Sequence of chain 1.A:
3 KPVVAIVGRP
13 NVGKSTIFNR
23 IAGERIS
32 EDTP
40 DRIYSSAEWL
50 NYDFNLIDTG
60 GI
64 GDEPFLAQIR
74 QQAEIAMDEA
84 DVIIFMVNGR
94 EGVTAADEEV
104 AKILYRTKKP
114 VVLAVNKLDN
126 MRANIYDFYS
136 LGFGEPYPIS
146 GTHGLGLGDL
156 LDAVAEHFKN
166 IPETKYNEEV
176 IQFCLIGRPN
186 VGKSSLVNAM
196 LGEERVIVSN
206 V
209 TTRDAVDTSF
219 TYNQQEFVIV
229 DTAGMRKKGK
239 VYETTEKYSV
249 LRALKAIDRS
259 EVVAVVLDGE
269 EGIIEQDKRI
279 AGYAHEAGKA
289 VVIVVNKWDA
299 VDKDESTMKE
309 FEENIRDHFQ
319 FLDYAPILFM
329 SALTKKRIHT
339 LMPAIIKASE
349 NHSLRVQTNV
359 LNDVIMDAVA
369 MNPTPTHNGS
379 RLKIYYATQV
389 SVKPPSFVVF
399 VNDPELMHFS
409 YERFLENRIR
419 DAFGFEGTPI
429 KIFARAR

Binding-site contacts:
Ligand atom PG contacts residue LYS236 of chain 1.A at 3.6 Å.
Ligand atom O1B contacts residue VAL186 of chain 1.A at 2.7 Å (h-bond).
Ligand atom O5' contacts residue GLY187 of chain 1.A at 3.2 Å (h-bond).
Ligand atom O1B contacts residue ASN185 of chain 1.A at 3.5 Å.
Ligand atom O2A contacts residue SER190 of chain 1.A at 2.5 Å (h-bond).
Ligand atom PA contacts residue SER189 of chain 1.A at 2.9 Å.
Ligand atom O3A contacts residue SER189 of chain 1.A at 2.8 Å (h-bond).
Ligand atom N7 contacts residue ALA330 of chain 1.A at 3.6 Å.
Ligand atom O6 contacts residue ASP297 of chain 1.A at 3.5 Å (salt-bridge).
Ligand atom N1 contacts residue ASP297 of chain 1.A at 2.9 Å (salt-bridge).
Ligand atom O1G contacts residue LYS236 of chain 1.A at 3.2 Å.
Ligand atom O4' contacts residue LYS295 of chain 1.A at 2.7 Å (salt-bridge).
Ligand atom C4 contacts residue LYS295 of chain 1.A at 3.6 Å.
Ligand atom O6 contacts residue LEU331 of chain 1.A at 3.4 Å (h-bond).
Ligand atom O1B contacts residue GLY187 of chain 1.A at 2.8 Å (h-bond).
Ligand atom O3G contacts residue LYS188 of chain 1.A at 3.3 Å (salt-bridge).
Ligand atom C1' contacts residue LYS295 of chain 1.A at 3.6 Å.
Ligand atom O3G contacts residue PRO184 of chain 1.A at 3.3 Å.
Ligand atom N7 contacts residue ASN294 of chain 1.A at 3.5 Å (h-bond).
Ligand atom C6 contacts residue LYS295 of chain 1.A at 3.6 Å.
Ligand atom PB contacts residue LYS188 of chain 1.A at 3.5 Å.
Ligand atom C8 contacts residue GLY187 of chain 1.A at 3.6 Å.
Ligand atom O6 contacts residue SER329 of chain 1.A at 2.9 Å (h-bond).
Ligand atom O3A contacts residue GLY187 of chain 1.A at 3.2 Å.
Ligand atom O3G contacts residue ASN185 of chain 1.A at 2.8 Å (h-bond).
Ligand atom O1A contacts residue SER189 of chain 1.A at 3.0 Å (h-bond).
Ligand atom C8 contacts residue SER190 of chain 1.A at 3.5 Å.
Ligand atom O2A contacts residue GLY187 of chain 1.A at 3.6 Å.
Ligand atom O3A contacts residue LYS188 of chain 1.A at 3.2 Å (salt-bridge).
Ligand atom O2B contacts residue LYS188 of chain 1.A at 3.2 Å.
Ligand atom O2A contacts residue SER189 of chain 1.A at 2.8 Å (h-bond).
Ligand atom O6 contacts residue ASN294 of chain 1.A at 3.3 Å (h-bond).
Ligand atom O6 contacts residue ALA330 of chain 1.A at 2.8 Å (h-bond).
Ligand atom O6 contacts residue LYS295 of chain 1.A at 3.5 Å.
Ligand atom O3G contacts residue ARG183 of chain 1.A at 3.5 Å (salt-bridge).
Ligand atom N2 contacts residue ASP297 of chain 1.A at 3.4 Å (salt-bridge).
Ligand atom O2G contacts residue LYS236 of chain 1.A at 3.0 Å.
Ligand atom O2B contacts residue SER189 of chain 1.A at 3.0 Å (h-bond).
Ligand atom O1B contacts residue LYS188 of chain 1.A at 3.1 Å (salt-bridge).
Ligand atom C6 contacts residue ASP297 of chain 1.A at 3.6 Å.

This protein binds this small molecule.
Small molecule (SMILES): Nc1nc2c(ncn2[C@@H]2O[C@H](CO[P](=O)(O)O[P](=O)(O)NP(=O)(O)O)[C@@H](O)[C@H]2O)c(=O)[nH]1